This small molecule binds to this protein.
Small molecule (SMILES): CC(=O)N[C@@H]1[C@@H](O)[C@H](O)[C@@H](CO)O[C@H]1O

Sequence of chain 1.A:
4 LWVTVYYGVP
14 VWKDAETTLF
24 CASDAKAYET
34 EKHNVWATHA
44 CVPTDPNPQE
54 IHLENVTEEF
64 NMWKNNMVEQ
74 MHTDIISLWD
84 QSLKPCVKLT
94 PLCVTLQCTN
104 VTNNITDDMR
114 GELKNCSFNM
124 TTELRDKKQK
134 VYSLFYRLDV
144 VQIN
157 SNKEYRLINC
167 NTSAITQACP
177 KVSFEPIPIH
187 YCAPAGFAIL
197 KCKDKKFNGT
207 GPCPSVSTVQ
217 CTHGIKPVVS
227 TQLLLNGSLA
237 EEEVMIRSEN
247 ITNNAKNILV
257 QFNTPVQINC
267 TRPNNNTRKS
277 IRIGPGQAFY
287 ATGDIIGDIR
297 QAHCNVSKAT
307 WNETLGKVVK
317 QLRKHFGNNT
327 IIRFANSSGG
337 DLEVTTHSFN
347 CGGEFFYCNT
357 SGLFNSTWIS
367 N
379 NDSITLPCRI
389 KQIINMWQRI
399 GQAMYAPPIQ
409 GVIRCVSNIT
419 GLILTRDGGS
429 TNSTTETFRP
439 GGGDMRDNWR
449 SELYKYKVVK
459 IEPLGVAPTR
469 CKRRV

Binding-site contacts:
Ligand atom C6 contacts residue NAG1 of chain 1.L at 3.6 Å.
Ligand atom C7 contacts residue ASN332 of chain 1.A at 3.1 Å.
Ligand atom C8 contacts residue ASN332 of chain 1.A at 4.3 Å.
Ligand atom C2 contacts residue NAG1 of chain 1.K at 4.3 Å.
Ligand atom N2 contacts residue ASN332 of chain 1.A at 2.9 Å (h-bond).
Ligand atom C5 contacts residue NAG1 of chain 1.L at 4.5 Å.
Ligand atom C7 contacts residue SER333 of chain 1.A at 4.0 Å.
Ligand atom N2 contacts residue NAG1 of chain 1.K at 3.8 Å.
Ligand atom C5 contacts residue ASN332 of chain 1.A at 3.7 Å.
Ligand atom C1 contacts residue ASN332 of chain 1.A at 1.4 Å.
Ligand atom O7 contacts residue ASN355 of chain 1.A at 3.8 Å.
Ligand atom C3 contacts residue ASN332 of chain 1.A at 3.8 Å.
Ligand atom C8 contacts residue SER333 of chain 1.A at 3.4 Å.
Ligand atom O7 contacts residue NAG1 of chain 1.K at 2.9 Å (h-bond).
Ligand atom N2 contacts residue SER333 of chain 1.A at 4.0 Å.
Ligand atom O5 contacts residue SER357 of chain 1.A at 4.1 Å.
Ligand atom C4 contacts residue NAG1 of chain 1.K at 3.7 Å.
Ligand atom O5 contacts residue NAG1 of chain 1.L at 4.2 Å.
Ligand atom C8 contacts residue NAG1 of chain 1.K at 3.4 Å.
Ligand atom C2 contacts residue ASN332 of chain 1.A at 2.5 Å.
Ligand atom O7 contacts residue ASN332 of chain 1.A at 3.0 Å (h-bond).
Ligand atom C2 contacts residue SER357 of chain 1.A at 4.1 Å.
Ligand atom C7 contacts residue NAG1 of chain 1.K at 3.1 Å.
Ligand atom C3 contacts residue NAG1 of chain 1.K at 4.0 Å.
Ligand atom O3 contacts residue NAG1 of chain 1.K at 3.4 Å (h-bond).
Ligand atom C4 contacts residue ASN332 of chain 1.A at 4.2 Å.
Ligand atom C1 contacts residue SER357 of chain 1.A at 3.9 Å.
Ligand atom O5 contacts residue ASN332 of chain 1.A at 2.4 Å (h-bond).
Ligand atom O7 contacts residue SER357 of chain 1.A at 3.0 Å (h-bond).
Ligand atom O6 contacts residue NAG1 of chain 1.L at 3.3 Å.
Ligand atom O4 contacts residue NAG1 of chain 1.K at 4.2 Å.
Ligand atom C7 contacts residue SER357 of chain 1.A at 4.1 Å.